Binding-site contacts:
Ligand atom C7 contacts residue THR78 of chain 3.A at 3.4 Å.
Ligand atom C5 contacts residue VAL120 of chain 3.A at 3.8 Å (hydrophobic).
Ligand atom C13 contacts residue VAL29 of chain 3.A at 3.7 Å (hydrophobic).
Ligand atom O1 contacts residue THR11 of chain 3.A at 3.4 Å (h-bond).
Ligand atom C3 contacts residue ASP31 of chain 3.A at 3.5 Å.
Ligand atom C6 contacts residue VAL29 of chain 3.A at 3.7 Å (hydrophobic).
Ligand atom C3 contacts residue TYR76 of chain 3.A at 3.4 Å (hydrophobic).
Ligand atom N4 contacts residue ASP31 of chain 3.A at 3.0 Å (salt-bridge).
Ligand atom C13 contacts residue THR11 of chain 3.A at 3.4 Å.
Ligand atom C19 contacts residue THR220 of chain 3.A at 3.1 Å.
Ligand atom N3 contacts residue SER77 of chain 3.A at 3.1 Å (h-bond).
Ligand atom N2 contacts residue TYR76 of chain 3.A at 3.5 Å.
Ligand atom O1 contacts residue VAL29 of chain 3.A at 3.6 Å.
Ligand atom C20 contacts residue PRO111 of chain 3.A at 3.8 Å (hydrophobic).
Ligand atom C17 contacts residue GLY221 of chain 3.A at 3.5 Å.
Ligand atom N4 contacts residue GLY33 of chain 3.A at 3.5 Å.
Ligand atom C6 contacts residue VAL120 of chain 3.A at 3.7 Å (hydrophobic).
Ligand atom C21 contacts residue PRO111 of chain 3.A at 3.7 Å (hydrophobic).
Ligand atom C3 contacts residue GLY221 of chain 3.A at 3.8 Å.
Ligand atom C2 contacts residue ASP31 of chain 3.A at 3.3 Å.
Ligand atom C6 contacts residue GLY221 of chain 3.A at 3.8 Å.
Ligand atom O1 contacts residue GLN12 of chain 3.A at 3.0 Å.
Ligand atom O1 contacts residue TYR13 of chain 3.A at 2.6 Å (h-bond).
Ligand atom C4 contacts residue GLY221 of chain 3.A at 3.8 Å.
Ligand atom C11 contacts residue GLY221 of chain 3.A at 3.8 Å.
Ligand atom N6 contacts residue THR11 of chain 3.A at 3.7 Å.
Ligand atom C5 contacts residue TYR76 of chain 3.A at 3.8 Å (hydrophobic).
Ligand atom C13 contacts residue TYR13 of chain 3.A at 3.6 Å (hydrophobic).
Ligand atom C12 contacts residue THR78 of chain 3.A at 3.7 Å.
Ligand atom O3 contacts residue PRO111 of chain 3.A at 3.8 Å.
Ligand atom C5 contacts residue ASP31 of chain 3.A at 3.6 Å.
Ligand atom C20 contacts residue ALA115 of chain 3.A at 3.6 Å (hydrophobic).
Ligand atom C8 contacts residue THR78 of chain 3.A at 3.5 Å.
Ligand atom N3 contacts residue THR78 of chain 3.A at 3.2 Å (h-bond).
Ligand atom N6 contacts residue GLY221 of chain 3.A at 2.9 Å (h-bond).
Ligand atom O4 contacts residue GLN12 of chain 3.A at 3.4 Å.
Ligand atom C2 contacts residue ASP219 of chain 3.A at 3.7 Å.
Ligand atom N2 contacts residue ASP31 of chain 3.A at 2.5 Å (salt-bridge).
Ligand atom N4 contacts residue ASP219 of chain 3.A at 3.0 Å (salt-bridge).
Ligand atom C16 contacts residue SER223 of chain 3.A at 3.3 Å.

Sequence of chain 3.A:
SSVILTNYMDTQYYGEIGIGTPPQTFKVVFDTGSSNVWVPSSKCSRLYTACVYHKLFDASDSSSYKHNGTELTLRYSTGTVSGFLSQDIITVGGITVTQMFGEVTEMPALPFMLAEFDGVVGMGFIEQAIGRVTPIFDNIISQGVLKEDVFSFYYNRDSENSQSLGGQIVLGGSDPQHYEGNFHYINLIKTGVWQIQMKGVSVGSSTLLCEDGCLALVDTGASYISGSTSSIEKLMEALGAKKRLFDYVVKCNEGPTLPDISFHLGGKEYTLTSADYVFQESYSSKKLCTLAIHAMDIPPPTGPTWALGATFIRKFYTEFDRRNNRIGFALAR

This protein binds this small molecule.
Small molecule (SMILES): CCc1nc(N)nc(N)c1-c1ccc2c(c1)N(CCNC(C)=O)C(=O)C(C)(C)O2